Sequence of chain 54.C:
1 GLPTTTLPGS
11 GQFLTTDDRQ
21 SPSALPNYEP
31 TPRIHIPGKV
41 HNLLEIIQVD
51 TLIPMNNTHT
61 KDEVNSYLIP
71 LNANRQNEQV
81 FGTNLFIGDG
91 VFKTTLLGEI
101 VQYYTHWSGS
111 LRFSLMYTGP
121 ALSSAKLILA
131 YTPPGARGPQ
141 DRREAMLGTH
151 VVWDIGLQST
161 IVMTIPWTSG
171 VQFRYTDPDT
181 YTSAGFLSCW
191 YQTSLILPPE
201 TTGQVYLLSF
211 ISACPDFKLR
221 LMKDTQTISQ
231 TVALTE

Sequence of chain 54.A:
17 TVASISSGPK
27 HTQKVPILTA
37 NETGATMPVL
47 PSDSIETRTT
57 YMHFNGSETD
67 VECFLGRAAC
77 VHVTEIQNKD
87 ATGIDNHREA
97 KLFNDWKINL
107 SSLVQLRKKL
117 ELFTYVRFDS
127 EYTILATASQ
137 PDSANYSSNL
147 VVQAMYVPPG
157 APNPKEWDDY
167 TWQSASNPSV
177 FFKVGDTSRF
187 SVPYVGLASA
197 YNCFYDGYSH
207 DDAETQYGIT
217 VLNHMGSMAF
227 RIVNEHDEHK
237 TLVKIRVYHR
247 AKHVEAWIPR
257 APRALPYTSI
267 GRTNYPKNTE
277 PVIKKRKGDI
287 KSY

This protein binds this small molecule.
Small molecule (SMILES): Cc1cc(CCCCCOc2ccc(C3=NCCO3)cc2)on1

Binding-site contacts:
Ligand atom C3B contacts residue VAL188 of chain 54.A at 3.8 Å (hydrophobic).
Ligand atom C1B contacts residue VAL188 of chain 54.A at 3.8 Å (hydrophobic).
Ligand atom C2B contacts residue VAL188 of chain 54.A at 3.5 Å (hydrophobic).
Ligand atom C5B contacts residue MET224 of chain 54.A at 3.8 Å (hydrophobic).
Ligand atom N2 contacts residue LEU106 of chain 54.A at 3.8 Å.
Ligand atom C5C contacts residue VAL191 of chain 54.A at 3.8 Å (hydrophobic).
Ligand atom C4B contacts residue TYR152 of chain 54.A at 3.8 Å (hydrophobic).
Ligand atom O1 contacts residue LEU106 of chain 54.A at 3.7 Å.
Ligand atom C5B contacts residue PHE186 of chain 54.A at 3.9 Å (hydrophobic).
Ligand atom C4 contacts residue LEU106 of chain 54.A at 3.9 Å (hydrophobic).
Ligand atom N3A contacts residue TYR152 of chain 54.A at 3.5 Å.
Ligand atom C5A contacts residue PHE186 of chain 54.A at 3.5 Å (hydrophobic).
Ligand atom O1A contacts residue PHE186 of chain 54.A at 3.0 Å.
Ligand atom C2C contacts residue TYR197 of chain 54.A at 3.7 Å (hydrophobic).
Ligand atom C1C contacts residue LEU106 of chain 54.A at 3.8 Å (hydrophobic).
Ligand atom O1B contacts residue ILE104 of chain 54.A at 3.9 Å.
Ligand atom C31 contacts residue ASN219 of chain 54.A at 3.3 Å.
Ligand atom C3B contacts residue TYR152 of chain 54.A at 3.7 Å (hydrophobic).
Ligand atom C1B contacts residue TYR128 of chain 54.A at 3.6 Å (hydrophobic).
Ligand atom N3A contacts residue PHE186 of chain 54.A at 4.0 Å.
Ligand atom C3 contacts residue ASN219 of chain 54.A at 4.0 Å.
Ligand atom C6B contacts residue TYR128 of chain 54.A at 3.3 Å (hydrophobic).
Ligand atom C3C contacts residue TYR128 of chain 54.A at 3.4 Å (hydrophobic).
Ligand atom O1 contacts residue MET221 of chain 54.A at 3.9 Å.
Ligand atom C2A contacts residue PHE186 of chain 54.A at 3.3 Å (hydrophobic).
Ligand atom C2A contacts residue TYR152 of chain 54.A at 3.6 Å (hydrophobic).
Ligand atom C4A contacts residue PRO174 of chain 54.A at 3.1 Å (hydrophobic).
Ligand atom N2 contacts residue ASN219 of chain 54.A at 3.8 Å.
Ligand atom N3A contacts residue PRO174 of chain 54.A at 3.7 Å.
Ligand atom C5 contacts residue LEU106 of chain 54.A at 3.8 Å (hydrophobic).
Ligand atom C4C contacts residue VAL188 of chain 54.A at 3.7 Å (hydrophobic).
Ligand atom C4 contacts residue TYR197 of chain 54.A at 3.8 Å (hydrophobic).
Ligand atom C5A contacts residue VAL176 of chain 54.A at 3.6 Å (hydrophobic).
Ligand atom C1B contacts residue ILE104 of chain 54.A at 4.0 Å (hydrophobic).
Ligand atom C6B contacts residue ILE104 of chain 54.A at 3.6 Å (hydrophobic).
Ligand atom C1C contacts residue TYR128 of chain 54.A at 3.7 Å (hydrophobic).
Ligand atom C4C contacts residue VAL191 of chain 54.A at 3.0 Å (hydrophobic).
Ligand atom N3A contacts residue ALA24 of chain 54.C at 3.8 Å.
Ligand atom O1B contacts residue TYR128 of chain 54.A at 3.4 Å (h-bond).
Ligand atom C4B contacts residue PHE186 of chain 54.A at 3.6 Å (hydrophobic).